Sequence of chain 1.B:
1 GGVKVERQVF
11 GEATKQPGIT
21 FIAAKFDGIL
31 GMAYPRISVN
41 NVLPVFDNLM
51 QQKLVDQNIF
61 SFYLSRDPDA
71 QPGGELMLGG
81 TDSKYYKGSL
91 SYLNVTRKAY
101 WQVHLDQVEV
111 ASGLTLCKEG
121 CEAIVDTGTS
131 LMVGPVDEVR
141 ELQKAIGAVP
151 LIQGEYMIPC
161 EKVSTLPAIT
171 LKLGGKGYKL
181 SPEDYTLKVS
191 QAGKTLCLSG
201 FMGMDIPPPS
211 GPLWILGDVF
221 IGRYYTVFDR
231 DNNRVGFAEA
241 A

Binding-site contacts:
Ligand atom O7 contacts residue ASN94 of chain 1.B at 2.7 Å (h-bond).
Ligand atom C7 contacts residue ASN94 of chain 1.B at 3.1 Å.
Ligand atom N2 contacts residue ASN94 of chain 1.B at 3.1 Å (h-bond).
Ligand atom C8 contacts residue ASN94 of chain 1.B at 4.5 Å.
Ligand atom C8 contacts residue TYR92 of chain 1.B at 3.7 Å (hydrophobic).
Ligand atom O5 contacts residue ASN94 of chain 1.B at 2.3 Å (h-bond).
Ligand atom C2 contacts residue ASN94 of chain 1.B at 2.5 Å.
Ligand atom C8 contacts residue LEU93 of chain 1.B at 4.4 Å (hydrophobic).
Ligand atom C3 contacts residue ASN94 of chain 1.B at 3.8 Å.
Ligand atom C4 contacts residue ASN94 of chain 1.B at 4.1 Å.
Ligand atom C5 contacts residue ASN94 of chain 1.B at 3.6 Å.
Ligand atom C1 contacts residue ASN94 of chain 1.B at 1.4 Å.
Ligand atom O7 contacts residue LEU93 of chain 1.B at 4.3 Å.

This small molecule binds to this protein.
Small molecule (SMILES): CC(=O)N[C@@H]1[C@@H](O)[C@H](O)[C@@H](CO)O[C@H]1O